Binding-site contacts:
Ligand atom C2 contacts residue ASP103 of chain 1.A at 4.0 Å.
Ligand atom C24 contacts residue LEU99 of chain 1.A at 3.9 Å (hydrophobic).
Ligand atom C11 contacts residue TRP120 of chain 1.A at 3.7 Å (hydrophobic).
Ligand atom C1 contacts residue ASP103 of chain 1.A at 3.8 Å.
Ligand atom O1 contacts residue PHE86 of chain 1.A at 3.7 Å.
Ligand atom C19 contacts residue VAL88 of chain 1.A at 3.7 Å (hydrophobic).
Ligand atom C16 contacts residue LEU99 of chain 1.A at 3.8 Å (hydrophobic).
Ligand atom C1 contacts residue ASN40 of chain 1.A at 3.9 Å.
Ligand atom C25 contacts residue MET90 of chain 1.A at 3.8 Å (hydrophobic).
Ligand atom C13 contacts residue VAL88 of chain 1.A at 4.2 Å (hydrophobic).
Ligand atom C1 contacts residue PHE86 of chain 1.A at 3.7 Å (hydrophobic).
Ligand atom O26 contacts residue MET90 of chain 1.A at 3.0 Å (h-bond).
Ligand atom C12 contacts residue LEU99 of chain 1.A at 4.0 Å (hydrophobic).
Ligand atom C24 contacts residue TRP120 of chain 1.A at 4.0 Å (hydrophobic).
Ligand atom O1 contacts residue MET116 of chain 1.A at 3.4 Å.
Ligand atom C6 contacts residue TYR57 of chain 1.A at 4.1 Å (hydrophobic).
Ligand atom C18 contacts residue VAL88 of chain 1.A at 3.6 Å (hydrophobic).
Ligand atom O1 contacts residue ASP103 of chain 1.A at 2.7 Å (salt-bridge).
Ligand atom C10 contacts residue VAL101 of chain 1.A at 4.2 Å (hydrophobic).
Ligand atom C11 contacts residue LEU99 of chain 1.A at 3.6 Å (hydrophobic).
Ligand atom C27 contacts residue GLY60 of chain 1.A at 3.8 Å.
Ligand atom C19 contacts residue LEU61 of chain 1.A at 4.2 Å (hydrophobic).
Ligand atom C10 contacts residue ASN40 of chain 1.A at 3.5 Å.
Ligand atom C16 contacts residue MET90 of chain 1.A at 3.8 Å (hydrophobic).
Ligand atom C1 contacts residue MET116 of chain 1.A at 4.2 Å (hydrophobic).
Ligand atom C2 contacts residue ALA118 of chain 1.A at 4.2 Å (hydrophobic).
Ligand atom C17 contacts residue MET90 of chain 1.A at 3.8 Å (hydrophobic).
Ligand atom C18 contacts residue MET90 of chain 1.A at 3.7 Å (hydrophobic).
Ligand atom C6 contacts residue 3CT16 of chain 1.A at 3.3 Å.
Ligand atom C10 contacts residue TRP120 of chain 1.A at 3.5 Å (hydrophobic).
Ligand atom C2 contacts residue ASN40 of chain 1.A at 3.2 Å.
Ligand atom C18 contacts residue GLY60 of chain 1.A at 4.1 Å.
Ligand atom C11 contacts residue ASN40 of chain 1.A at 4.1 Å.
Ligand atom O1 contacts residue TYR57 of chain 1.A at 4.0 Å.
Ligand atom C26 contacts residue MET90 of chain 1.A at 3.2 Å (hydrophobic).
Ligand atom C18 contacts residue VAL66 of chain 1.A at 4.2 Å (hydrophobic).
Ligand atom C1 contacts residue 3CT16 of chain 1.A at 3.3 Å.
Ligand atom C3 contacts residue ASN40 of chain 1.A at 3.4 Å.
Ligand atom O1 contacts residue 3CT16 of chain 1.A at 2.5 Å (h-bond).
Ligand atom C2 contacts residue PHE86 of chain 1.A at 3.9 Å (hydrophobic).

Sequence of chain 1.A:
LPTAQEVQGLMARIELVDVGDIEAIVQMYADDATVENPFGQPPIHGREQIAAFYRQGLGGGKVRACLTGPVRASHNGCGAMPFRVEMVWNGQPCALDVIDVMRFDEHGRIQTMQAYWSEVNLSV

The protein below binds the small molecule below.
Small molecule (SMILES): C[C@]12CCc3c(ccc4cc(O)ccc34)[C@@H]1CCC2=O